Binding-site contacts:
Ligand atom N2 contacts residue ASN61 of chain 1.B at 2.8 Å (h-bond).
Ligand atom C7 contacts residue ASN61 of chain 1.B at 3.5 Å.
Ligand atom C4 contacts residue ASN61 of chain 1.B at 4.2 Å.
Ligand atom N2 contacts residue TYR28 of chain 1.B at 4.1 Å.
Ligand atom C1 contacts residue ASN61 of chain 1.B at 1.4 Å.
Ligand atom O7 contacts residue ASN61 of chain 1.B at 3.9 Å.
Ligand atom O5 contacts residue ASN61 of chain 1.B at 2.4 Å (h-bond).
Ligand atom C8 contacts residue TYR28 of chain 1.B at 4.3 Å (hydrophobic).
Ligand atom C5 contacts residue ASN61 of chain 1.B at 3.7 Å.
Ligand atom C3 contacts residue ASN61 of chain 1.B at 3.8 Å.
Ligand atom C2 contacts residue ASN61 of chain 1.B at 2.4 Å.
Ligand atom C1 contacts residue TYR28 of chain 1.B at 4.2 Å (hydrophobic).

A small-molecule ligand and the protein it binds are described below.
Small molecule (SMILES): CC(=O)N[C@@H]1[C@@H](O)[C@H](O)[C@@H](CO)O[C@H]1O

Sequence of chain 1.B:
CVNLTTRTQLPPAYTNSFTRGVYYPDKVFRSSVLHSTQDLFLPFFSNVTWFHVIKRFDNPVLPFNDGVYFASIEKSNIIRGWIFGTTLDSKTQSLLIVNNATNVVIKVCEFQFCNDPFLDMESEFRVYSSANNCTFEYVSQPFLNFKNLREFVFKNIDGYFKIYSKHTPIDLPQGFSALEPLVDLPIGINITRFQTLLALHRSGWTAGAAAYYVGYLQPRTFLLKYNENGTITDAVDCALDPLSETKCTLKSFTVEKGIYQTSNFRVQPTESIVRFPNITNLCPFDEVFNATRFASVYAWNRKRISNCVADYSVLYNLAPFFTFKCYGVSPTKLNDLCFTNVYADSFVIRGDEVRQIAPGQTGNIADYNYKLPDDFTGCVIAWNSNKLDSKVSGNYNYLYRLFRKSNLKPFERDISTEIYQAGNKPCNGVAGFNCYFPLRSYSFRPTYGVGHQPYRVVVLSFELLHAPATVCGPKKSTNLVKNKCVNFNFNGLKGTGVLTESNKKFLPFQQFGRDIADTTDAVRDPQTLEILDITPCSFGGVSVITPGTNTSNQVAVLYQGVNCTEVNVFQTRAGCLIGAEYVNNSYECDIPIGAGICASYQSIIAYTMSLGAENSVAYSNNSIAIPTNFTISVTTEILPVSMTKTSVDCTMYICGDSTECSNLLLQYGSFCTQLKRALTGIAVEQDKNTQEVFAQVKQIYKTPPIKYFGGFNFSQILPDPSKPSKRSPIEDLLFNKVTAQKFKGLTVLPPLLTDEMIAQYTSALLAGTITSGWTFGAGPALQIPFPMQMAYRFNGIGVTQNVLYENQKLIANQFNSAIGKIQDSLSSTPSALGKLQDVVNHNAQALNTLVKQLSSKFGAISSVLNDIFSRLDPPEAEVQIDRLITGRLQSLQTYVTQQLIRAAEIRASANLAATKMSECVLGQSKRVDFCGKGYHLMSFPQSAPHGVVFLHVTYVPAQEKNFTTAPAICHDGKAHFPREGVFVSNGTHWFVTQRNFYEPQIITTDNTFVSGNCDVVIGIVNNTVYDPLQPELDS